A protein and the small-molecule ligand that binds it are described below.
Small molecule (SMILES): Cc1cc2c(s1)c(-c1ccc(C(=O)O)cc1)nn2C(=O)c1c(Cl)cccc1Cl

Binding-site contacts:
Ligand atom CL1 contacts residue THR58 of chain 1.A at 3.5 Å.
Ligand atom C5 contacts residue LEU238 of chain 1.A at 3.6 Å (hydrophobic).
Ligand atom CL1 contacts residue MET91 of chain 1.A at 3.7 Å.
Ligand atom O2 contacts residue PHE231 of chain 1.A at 3.8 Å.
Ligand atom S1 contacts residue LEU238 of chain 1.A at 3.8 Å.
Ligand atom S1 contacts residue ILE61 of chain 1.A at 3.9 Å.
Ligand atom C11 contacts residue ALA229 of chain 1.A at 3.9 Å (hydrophobic).
Ligand atom O1 contacts residue ALA229 of chain 1.A at 3.9 Å.
Ligand atom O2 contacts residue GLN62 of chain 1.A at 2.8 Å (h-bond).
Ligand atom C18 contacts residue TRP50 of chain 1.A at 3.7 Å (hydrophobic).
Ligand atom O2 contacts residue ALA230 of chain 1.A at 2.7 Å (h-bond).
Ligand atom C6 contacts residue ILE61 of chain 1.A at 3.8 Å (hydrophobic).
Ligand atom O1 contacts residue ALA230 of chain 1.A at 3.3 Å (h-bond).
Ligand atom C13 contacts residue ILE61 of chain 1.A at 3.9 Å (hydrophobic).
Ligand atom C11 contacts residue PHE231 of chain 1.A at 3.6 Å (hydrophobic).
Ligand atom C19 contacts residue PHE239 of chain 1.A at 3.6 Å (hydrophobic).
Ligand atom C7 contacts residue PHE239 of chain 1.A at 3.8 Å (hydrophobic).
Ligand atom C3 contacts residue LEU238 of chain 1.A at 3.6 Å (hydrophobic).
Ligand atom C20 contacts residue PHE239 of chain 1.A at 3.7 Å (hydrophobic).
Ligand atom C12 contacts residue THR58 of chain 1.A at 3.9 Å.
Ligand atom C4 contacts residue LEU238 of chain 1.A at 3.6 Å (hydrophobic).
Ligand atom N1 contacts residue PHE239 of chain 1.A at 3.6 Å.
Ligand atom C1 contacts residue LEU86 of chain 1.A at 3.5 Å (hydrophobic).
Ligand atom C8 contacts residue LEU234 of chain 1.A at 3.8 Å (hydrophobic).
Ligand atom C7 contacts residue ILE61 of chain 1.A at 3.6 Å (hydrophobic).
Ligand atom C1 contacts residue MET91 of chain 1.A at 3.9 Å (hydrophobic).
Ligand atom O3 contacts residue MET91 of chain 1.A at 3.6 Å.
Ligand atom O2 contacts residue ALA229 of chain 1.A at 3.4 Å.
Ligand atom C11 contacts residue ALA230 of chain 1.A at 3.4 Å (hydrophobic).
Ligand atom C17 contacts residue THR58 of chain 1.A at 3.8 Å.
Ligand atom CL2 contacts residue GLN217 of chain 1.A at 3.4 Å.
Ligand atom O1 contacts residue TYR235 of chain 1.A at 3.5 Å.
Ligand atom O3 contacts residue LEU216 of chain 1.A at 3.4 Å.
Ligand atom C5 contacts residue ILE61 of chain 1.A at 3.7 Å (hydrophobic).
Ligand atom CL1 contacts residue LEU57 of chain 1.A at 3.5 Å.
Ligand atom O2 contacts residue GLN228 of chain 1.A at 3.5 Å (h-bond).
Ligand atom O1 contacts residue PHE231 of chain 1.A at 2.8 Å (h-bond).
Ligand atom C11 contacts residue GLN62 of chain 1.A at 3.9 Å.
Ligand atom C1 contacts residue LYS87 of chain 1.A at 3.1 Å.
Ligand atom C9 contacts residue TYR235 of chain 1.A at 3.7 Å (hydrophobic).

Sequence of chain 1.A:
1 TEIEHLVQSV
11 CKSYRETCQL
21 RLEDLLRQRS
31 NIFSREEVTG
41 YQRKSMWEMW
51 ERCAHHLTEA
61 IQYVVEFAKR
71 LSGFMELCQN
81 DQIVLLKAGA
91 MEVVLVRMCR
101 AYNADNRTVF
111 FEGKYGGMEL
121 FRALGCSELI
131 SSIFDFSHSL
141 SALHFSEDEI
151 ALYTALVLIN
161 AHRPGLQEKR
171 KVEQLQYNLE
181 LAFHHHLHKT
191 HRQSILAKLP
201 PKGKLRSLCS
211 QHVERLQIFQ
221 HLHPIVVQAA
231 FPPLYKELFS